This small molecule binds to this protein.
Small molecule (SMILES): [H]/N=C(/N)c1ccc2c(c1)[C@H]1c3ccccc3C[C@H]1[C@H](c1cc(OC)c(O)cc1-c1ccc(C(=O)O)cc1)N2

Binding-site contacts:
Ligand atom N13 contacts residue SER211 of chain 1.A at 3.2 Å (h-bond).
Ligand atom C6 contacts residue TRP212 of chain 1.A at 3.5 Å (hydrophobic).
Ligand atom C55 contacts residue HIS41 of chain 1.A at 3.5 Å.
Ligand atom C4 contacts residue TRP212 of chain 1.A at 3.5 Å (hydrophobic).
Ligand atom C37 contacts residue HIS41 of chain 1.A at 3.4 Å.
Ligand atom O59 contacts residue HIS41 of chain 1.A at 3.5 Å.
Ligand atom C6 contacts residue GLY213 of chain 1.A at 3.4 Å.
Ligand atom O54 contacts residue HIS41 of chain 1.A at 3.3 Å.
Ligand atom C10 contacts residue ASP186 of chain 1.A at 3.7 Å.
Ligand atom C4 contacts residue SER211 of chain 1.A at 3.5 Å.
Ligand atom C3 contacts residue LYS189 of chain 1.A at 3.7 Å.
Ligand atom N12 contacts residue SER187 of chain 1.A at 3.3 Å (h-bond).
Ligand atom C3 contacts residue TRP212 of chain 1.A at 3.6 Å (hydrophobic).
Ligand atom C10 contacts residue TRP212 of chain 1.A at 3.6 Å (hydrophobic).
Ligand atom C1 contacts residue TRP212 of chain 1.A at 3.5 Å (hydrophobic).
Ligand atom C3 contacts residue SER192 of chain 1.A at 3.4 Å.
Ligand atom C6 contacts residue GLY215 of chain 1.A at 3.5 Å.
Ligand atom N12 contacts residue GLY215 of chain 1.A at 2.9 Å (h-bond).
Ligand atom C3 contacts residue SER211 of chain 1.A at 3.4 Å.
Ligand atom O52 contacts residue LYS189 of chain 1.A at 3.1 Å (salt-bridge).
Ligand atom N12 contacts residue ASP186 of chain 1.A at 2.8 Å (salt-bridge).
Ligand atom N13 contacts residue SER192 of chain 1.A at 3.3 Å (h-bond).
Ligand atom C36 contacts residue HIS41 of chain 1.A at 3.5 Å.
Ligand atom C2 contacts residue CYS188 of chain 1.A at 3.6 Å (hydrophobic).
Ligand atom N11 contacts residue TRP212 of chain 1.A at 3.6 Å.
Ligand atom C16 contacts residue GLY213 of chain 1.A at 3.5 Å.
Ligand atom C44 contacts residue LYS189 of chain 1.A at 3.6 Å.
Ligand atom N11 contacts residue GLY223 of chain 1.A at 3.6 Å.
Ligand atom C38 contacts residue HIS41 of chain 1.A at 3.6 Å.
Ligand atom O54 contacts residue THR86 of chain 1.A at 3.6 Å.
Ligand atom C27 contacts residue GLY215 of chain 1.A at 3.5 Å.
Ligand atom C5 contacts residue GLY213 of chain 1.A at 3.7 Å.
Ligand atom N11 contacts residue SER187 of chain 1.A at 3.1 Å (h-bond).
Ligand atom C4 contacts residue LYS189 of chain 1.A at 3.6 Å.
Ligand atom N11 contacts residue ASP186 of chain 1.A at 3.0 Å (salt-bridge).
Ligand atom C10 contacts residue SER187 of chain 1.A at 3.3 Å.
Ligand atom C5 contacts residue TRP212 of chain 1.A at 3.7 Å (hydrophobic).
Ligand atom C55 contacts residue ASP90 of chain 1.A at 3.5 Å.
Ligand atom C51 contacts residue LYS189 of chain 1.A at 3.6 Å.
Ligand atom C38 contacts residue SER211 of chain 1.A at 3.6 Å.

Sequence of chain 1.A:
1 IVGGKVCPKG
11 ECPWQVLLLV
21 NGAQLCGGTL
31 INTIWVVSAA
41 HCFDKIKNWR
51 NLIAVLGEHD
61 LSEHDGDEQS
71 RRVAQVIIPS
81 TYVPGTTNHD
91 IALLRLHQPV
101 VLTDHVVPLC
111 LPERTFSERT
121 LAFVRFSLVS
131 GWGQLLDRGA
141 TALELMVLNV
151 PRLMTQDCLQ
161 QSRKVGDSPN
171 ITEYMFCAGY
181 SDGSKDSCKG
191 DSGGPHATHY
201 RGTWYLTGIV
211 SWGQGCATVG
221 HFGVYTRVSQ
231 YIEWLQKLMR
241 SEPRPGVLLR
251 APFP